Binding-site contacts:
Ligand atom OAF contacts residue HIS247 of chain 3.A at 3.8 Å.
Ligand atom OAE contacts residue HIS145 of chain 3.A at 3.6 Å.
Ligand atom CAR contacts residue HIS247 of chain 3.A at 3.3 Å.
Ligand atom CAH contacts residue HIS200 of chain 3.A at 3.8 Å.
Ligand atom CAS contacts residue HIS215 of chain 3.A at 3.7 Å.
Ligand atom CAQ contacts residue HIS247 of chain 3.A at 3.7 Å.
Ligand atom CAA contacts residue VAL287 of chain 3.A at 3.6 Å (hydrophobic).
Ligand atom CAJ contacts residue VAL214 of chain 3.A at 3.7 Å (hydrophobic).
Ligand atom CAK contacts residue TYR256 of chain 3.A at 3.6 Å (hydrophobic).
Ligand atom CAA contacts residue MET172 of chain 3.A at 3.2 Å (hydrophobic).
Ligand atom OAF contacts residue TYR256 of chain 3.A at 2.5 Å (h-bond).
Ligand atom CAT contacts residue TYR256 of chain 3.A at 3.6 Å (hydrophobic).
Ligand atom CAH contacts residue PHE192 of chain 3.A at 3.7 Å (hydrophobic).
Ligand atom CAS contacts residue FE21 of chain 3.C at 3.3 Å.
Ligand atom CAH contacts residue ASN249 of chain 3.A at 2.8 Å.
Ligand atom CAR contacts residue HIS200 of chain 3.A at 3.7 Å.
Ligand atom CAT contacts residue HIS247 of chain 3.A at 3.5 Å.
Ligand atom CAO contacts residue VAL214 of chain 3.A at 3.7 Å (hydrophobic).
Ligand atom OAC contacts residue HIS215 of chain 3.A at 2.8 Å (h-bond).
Ligand atom CAM contacts residue LEU190 of chain 3.A at 3.9 Å (hydrophobic).
Ligand atom CAG contacts residue PHE192 of chain 3.A at 3.7 Å (hydrophobic).
Ligand atom OAC contacts residue VAL214 of chain 3.A at 3.4 Å.
Ligand atom CAL contacts residue VAL287 of chain 3.A at 3.4 Å (hydrophobic).
Ligand atom OAE contacts residue ASP250 of chain 3.A at 3.4 Å (salt-bridge).
Ligand atom OAF contacts residue HIS215 of chain 3.A at 2.5 Å.
Ligand atom CAR contacts residue PHE192 of chain 3.A at 3.9 Å (hydrophobic).
Ligand atom CAS contacts residue TYR256 of chain 3.A at 3.1 Å (hydrophobic).
Ligand atom CAG contacts residue ASN249 of chain 3.A at 3.2 Å.
Ligand atom OAE contacts residue FE21 of chain 3.C at 2.6 Å.
Ligand atom OAE contacts residue GLU266 of chain 3.A at 3.8 Å.
Ligand atom OAE contacts residue HIS247 of chain 3.A at 3.5 Å.
Ligand atom CAQ contacts residue PHE192 of chain 3.A at 3.8 Å (hydrophobic).
Ligand atom CAI contacts residue VAL287 of chain 3.A at 3.1 Å (hydrophobic).
Ligand atom CAR contacts residue FE21 of chain 3.C at 3.3 Å.
Ligand atom CAS contacts residue HIS247 of chain 3.A at 3.4 Å.
Ligand atom OAE contacts residue HIS200 of chain 3.A at 3.0 Å (h-bond).
Ligand atom CAG contacts residue HIS247 of chain 3.A at 3.5 Å.
Ligand atom OAF contacts residue FE21 of chain 3.C at 2.3 Å.
Ligand atom CAH contacts residue HIS247 of chain 3.A at 3.6 Å.
Ligand atom OAF contacts residue GLU266 of chain 3.A at 3.5 Å (salt-bridge).

A protein and the small-molecule ligand that binds it are described below.
Small molecule (SMILES): Cc1ccc(O)c(O)c1CC[C@@H]1C(=O)CC[C@]2(C)C(=O)CC[C@@H]12

Sequence of chain 3.A:
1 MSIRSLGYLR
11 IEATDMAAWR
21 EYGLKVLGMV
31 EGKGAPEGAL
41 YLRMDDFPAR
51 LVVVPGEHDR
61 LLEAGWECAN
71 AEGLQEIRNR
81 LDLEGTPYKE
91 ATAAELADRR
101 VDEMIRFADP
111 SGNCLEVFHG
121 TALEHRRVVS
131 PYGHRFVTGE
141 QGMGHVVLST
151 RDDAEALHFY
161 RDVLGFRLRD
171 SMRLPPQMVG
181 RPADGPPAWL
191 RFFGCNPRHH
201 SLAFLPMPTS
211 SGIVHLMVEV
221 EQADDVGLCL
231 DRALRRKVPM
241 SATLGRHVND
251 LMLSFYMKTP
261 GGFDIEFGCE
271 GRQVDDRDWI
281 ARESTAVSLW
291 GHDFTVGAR